The protein below binds the small molecule below.
Small molecule (SMILES): O=c1[nH]cnc2c1ncn2[C@@H]1O[C@H](COP(=O)(O)O)[C@@H](O)[C@H]1O

Sequence of chain 1.G:
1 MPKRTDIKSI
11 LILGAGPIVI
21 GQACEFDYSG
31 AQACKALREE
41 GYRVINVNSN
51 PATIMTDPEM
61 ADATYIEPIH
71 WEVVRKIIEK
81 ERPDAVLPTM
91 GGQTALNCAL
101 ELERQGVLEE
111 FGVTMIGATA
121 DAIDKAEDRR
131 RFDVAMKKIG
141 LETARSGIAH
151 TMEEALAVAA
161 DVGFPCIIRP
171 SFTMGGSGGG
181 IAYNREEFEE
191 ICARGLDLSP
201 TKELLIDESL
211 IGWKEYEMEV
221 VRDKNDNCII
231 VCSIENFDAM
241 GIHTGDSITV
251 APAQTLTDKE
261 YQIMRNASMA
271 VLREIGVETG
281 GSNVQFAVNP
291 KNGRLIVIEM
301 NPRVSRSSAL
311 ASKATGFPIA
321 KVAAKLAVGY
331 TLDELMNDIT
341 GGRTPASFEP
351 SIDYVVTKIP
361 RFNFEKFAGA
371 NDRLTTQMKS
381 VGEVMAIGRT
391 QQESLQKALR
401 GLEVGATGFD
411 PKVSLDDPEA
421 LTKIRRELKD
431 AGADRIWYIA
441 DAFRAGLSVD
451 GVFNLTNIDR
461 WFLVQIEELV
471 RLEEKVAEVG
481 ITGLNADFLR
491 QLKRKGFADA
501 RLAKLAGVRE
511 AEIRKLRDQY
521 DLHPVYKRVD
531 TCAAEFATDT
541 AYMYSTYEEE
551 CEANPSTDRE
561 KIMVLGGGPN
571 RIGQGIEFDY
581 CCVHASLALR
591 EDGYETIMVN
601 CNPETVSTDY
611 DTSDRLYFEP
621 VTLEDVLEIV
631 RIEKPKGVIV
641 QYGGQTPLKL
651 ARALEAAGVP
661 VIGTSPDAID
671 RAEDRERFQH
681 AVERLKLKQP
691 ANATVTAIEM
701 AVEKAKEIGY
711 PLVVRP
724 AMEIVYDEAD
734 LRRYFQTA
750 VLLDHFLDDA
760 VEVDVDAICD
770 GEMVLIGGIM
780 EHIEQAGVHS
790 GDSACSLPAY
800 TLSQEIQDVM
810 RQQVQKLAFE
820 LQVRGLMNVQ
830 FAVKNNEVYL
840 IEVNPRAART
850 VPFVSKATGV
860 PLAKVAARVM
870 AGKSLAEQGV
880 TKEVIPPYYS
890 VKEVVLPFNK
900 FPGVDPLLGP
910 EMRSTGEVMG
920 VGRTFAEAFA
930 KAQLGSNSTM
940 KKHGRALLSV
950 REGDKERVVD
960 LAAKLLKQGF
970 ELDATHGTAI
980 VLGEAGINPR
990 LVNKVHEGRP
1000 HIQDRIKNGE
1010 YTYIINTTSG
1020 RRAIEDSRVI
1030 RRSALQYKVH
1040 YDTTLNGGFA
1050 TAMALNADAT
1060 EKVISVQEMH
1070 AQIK

Binding-site contacts:
Ligand atom P contacts residue GLY976 of chain 1.G at 3.5 Å.
Ligand atom O6 contacts residue LYS993 of chain 1.G at 3.5 Å.
Ligand atom O2P contacts residue GLY976 of chain 1.G at 3.0 Å (h-bond).
Ligand atom C2' contacts residue THR1017 of chain 1.G at 3.6 Å.
Ligand atom O3' contacts residue THR1017 of chain 1.G at 3.0 Å (h-bond).
Ligand atom C5' contacts residue VAL949 of chain 1.G at 3.5 Å (hydrophobic).
Ligand atom C5' contacts residue THR974 of chain 1.G at 3.7 Å.
Ligand atom C5' contacts residue SER948 of chain 1.G at 3.1 Å.
Ligand atom C6 contacts residue VAL994 of chain 1.G at 3.7 Å (hydrophobic).
Ligand atom C3' contacts residue THR1017 of chain 1.G at 3.7 Å.
Ligand atom C3' contacts residue SER948 of chain 1.G at 3.3 Å.
Ligand atom O3P contacts residue GLY976 of chain 1.G at 3.7 Å.
Ligand atom C4' contacts residue SER948 of chain 1.G at 3.3 Å.
Ligand atom O2' contacts residue SER1026 of chain 1.G at 3.0 Å.
Ligand atom O3P contacts residue LYS954 of chain 1.G at 2.7 Å (salt-bridge).
Ligand atom C3' contacts residue ASN1015 of chain 1.G at 3.8 Å.
Ligand atom O2' contacts residue THR1017 of chain 1.G at 2.6 Å (h-bond).
Ligand atom C2' contacts residue ASN1015 of chain 1.G at 3.0 Å.
Ligand atom C8 contacts residue SER948 of chain 1.G at 3.3 Å.
Ligand atom O5' contacts residue THR974 of chain 1.G at 3.8 Å.
Ligand atom C3' contacts residue THR1016 of chain 1.G at 3.1 Å.
Ligand atom N1 contacts residue ASP1025 of chain 1.G at 3.7 Å.
Ligand atom O2' contacts residue ASN1015 of chain 1.G at 2.5 Å (h-bond).
Ligand atom C1' contacts residue SER948 of chain 1.G at 3.6 Å.
Ligand atom N3 contacts residue SER1026 of chain 1.G at 3.6 Å.
Ligand atom O4' contacts residue SER948 of chain 1.G at 3.3 Å (h-bond).
Ligand atom P contacts residue THR974 of chain 1.G at 3.6 Å.
Ligand atom O2P contacts residue LYS993 of chain 1.G at 2.9 Å (salt-bridge).
Ligand atom O6 contacts residue VAL994 of chain 1.G at 2.7 Å (h-bond).
Ligand atom O1P contacts residue THR974 of chain 1.G at 2.6 Å (h-bond).
Ligand atom O5' contacts residue LYS993 of chain 1.G at 3.4 Å (salt-bridge).
Ligand atom C2 contacts residue ASP1025 of chain 1.G at 3.3 Å.
Ligand atom O6 contacts residue ILE1001 of chain 1.G at 3.7 Å.
Ligand atom C2' contacts residue SER948 of chain 1.G at 3.1 Å.
Ligand atom O1P contacts residue THR977 of chain 1.G at 2.9 Å (h-bond).
Ligand atom O3' contacts residue THR1016 of chain 1.G at 2.7 Å (h-bond).
Ligand atom P contacts residue LYS993 of chain 1.G at 3.7 Å.
Ligand atom O1P contacts residue GLY976 of chain 1.G at 3.3 Å (h-bond).
Ligand atom C6 contacts residue LYS993 of chain 1.G at 3.6 Å.
Ligand atom N9 contacts residue SER948 of chain 1.G at 3.8 Å.